Sequence of chain 1.D:
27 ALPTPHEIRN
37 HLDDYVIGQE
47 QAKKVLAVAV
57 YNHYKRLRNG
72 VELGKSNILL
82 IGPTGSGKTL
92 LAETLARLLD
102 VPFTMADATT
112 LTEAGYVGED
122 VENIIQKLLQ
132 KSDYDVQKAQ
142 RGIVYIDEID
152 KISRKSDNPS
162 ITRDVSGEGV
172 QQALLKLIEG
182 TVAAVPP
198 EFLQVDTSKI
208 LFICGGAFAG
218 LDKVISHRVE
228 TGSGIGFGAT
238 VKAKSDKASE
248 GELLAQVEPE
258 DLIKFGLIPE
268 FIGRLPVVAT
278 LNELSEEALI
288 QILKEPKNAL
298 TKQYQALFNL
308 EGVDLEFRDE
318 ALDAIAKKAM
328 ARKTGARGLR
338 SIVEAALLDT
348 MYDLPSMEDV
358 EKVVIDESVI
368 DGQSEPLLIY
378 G

Binding-site contacts:
Ligand atom N6 contacts residue VAL42 of chain 1.C at 3.5 Å.
Ligand atom N7 contacts residue GLY88 of chain 1.C at 3.6 Å (h-bond).
Ligand atom O3G contacts residue ARG334 of chain 1.C at 2.9 Å (salt-bridge).
Ligand atom O2G contacts residue THR90 of chain 1.C at 3.6 Å.
Ligand atom S1G contacts residue GLU267 of chain 1.D at 3.4 Å.
Ligand atom PG contacts residue MG1 of chain 1.R at 3.4 Å.
Ligand atom PG contacts residue ARG334 of chain 1.C at 3.7 Å.
Ligand atom O1A contacts residue THR90 of chain 1.C at 3.5 Å.
Ligand atom C2 contacts residue LEU91 of chain 1.C at 3.7 Å (hydrophobic).
Ligand atom O2A contacts residue LEU91 of chain 1.C at 3.6 Å.
Ligand atom O2B contacts residue THR90 of chain 1.C at 3.0 Å (h-bond).
Ligand atom N6 contacts residue ILE43 of chain 1.C at 3.1 Å (h-bond).
Ligand atom O1B contacts residue GLY88 of chain 1.C at 3.7 Å.
Ligand atom N1 contacts residue VAL42 of chain 1.C at 3.5 Å.
Ligand atom O3A contacts residue ARG334 of chain 1.C at 3.7 Å.
Ligand atom C2 contacts residue TYR41 of chain 1.C at 3.1 Å (hydrophobic).
Ligand atom O3B contacts residue ARG334 of chain 1.C at 3.2 Å (salt-bridge).
Ligand atom O1A contacts residue GLU180 of chain 1.D at 3.1 Å (salt-bridge).
Ligand atom O2A contacts residue THR90 of chain 1.C at 3.4 Å (h-bond).
Ligand atom N7 contacts residue GLY86 of chain 1.C at 3.5 Å (h-bond).
Ligand atom O3G contacts residue ARG271 of chain 1.D at 2.5 Å (salt-bridge).
Ligand atom O3B contacts residue GLY86 of chain 1.C at 3.6 Å (h-bond).
Ligand atom N6 contacts residue SER87 of chain 1.C at 3.7 Å.
Ligand atom O2A contacts residue GLY88 of chain 1.C at 3.0 Å.
Ligand atom C4 contacts residue LEU91 of chain 1.C at 3.6 Å (hydrophobic).
Ligand atom N7 contacts residue SER87 of chain 1.C at 3.4 Å.
Ligand atom C5' contacts residue ARG334 of chain 1.C at 3.6 Å.
Ligand atom O3G contacts residue MG1 of chain 1.R at 3.7 Å.
Ligand atom N1 contacts residue TYR41 of chain 1.C at 3.4 Å (h-bond).
Ligand atom O2B contacts residue MG1 of chain 1.R at 2.5 Å.
Ligand atom S1G contacts residue ALA214 of chain 1.C at 3.4 Å.
Ligand atom O1B contacts residue LYS89 of chain 1.C at 2.9 Å (salt-bridge).
Ligand atom O3A contacts residue GLY86 of chain 1.C at 3.6 Å.
Ligand atom N3 contacts residue LEU91 of chain 1.C at 3.5 Å.
Ligand atom N1 contacts residue ILE43 of chain 1.C at 3.2 Å (h-bond).
Ligand atom C8 contacts residue GLY86 of chain 1.C at 3.4 Å.
Ligand atom C8 contacts residue ALA333 of chain 1.C at 3.5 Å (hydrophobic).
Ligand atom N9 contacts residue ALA333 of chain 1.C at 3.6 Å.
Ligand atom O2A contacts residue LYS89 of chain 1.C at 3.0 Å (salt-bridge).
Ligand atom O2G contacts residue MG1 of chain 1.R at 2.0 Å.

This protein binds this small molecule.
Small molecule (SMILES): Nc1ncnc2c1ncn2[C@@H]1O[C@H](COP(=O)(O)OP(=O)(O)OP(O)(O)=S)[C@@H](O)[C@H]1O

Sequence of chain 1.C:
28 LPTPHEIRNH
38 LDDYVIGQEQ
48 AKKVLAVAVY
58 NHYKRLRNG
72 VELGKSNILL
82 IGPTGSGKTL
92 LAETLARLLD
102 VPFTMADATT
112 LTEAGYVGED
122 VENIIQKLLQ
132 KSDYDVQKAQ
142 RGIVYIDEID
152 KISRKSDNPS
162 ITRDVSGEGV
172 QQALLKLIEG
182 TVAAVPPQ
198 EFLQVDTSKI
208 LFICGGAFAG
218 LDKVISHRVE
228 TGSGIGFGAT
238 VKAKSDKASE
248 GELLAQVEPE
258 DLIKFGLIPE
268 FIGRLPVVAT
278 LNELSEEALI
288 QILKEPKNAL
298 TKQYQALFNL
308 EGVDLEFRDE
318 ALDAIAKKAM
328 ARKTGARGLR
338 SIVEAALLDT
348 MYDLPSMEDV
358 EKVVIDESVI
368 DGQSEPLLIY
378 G